Sequence of chain 1.A:
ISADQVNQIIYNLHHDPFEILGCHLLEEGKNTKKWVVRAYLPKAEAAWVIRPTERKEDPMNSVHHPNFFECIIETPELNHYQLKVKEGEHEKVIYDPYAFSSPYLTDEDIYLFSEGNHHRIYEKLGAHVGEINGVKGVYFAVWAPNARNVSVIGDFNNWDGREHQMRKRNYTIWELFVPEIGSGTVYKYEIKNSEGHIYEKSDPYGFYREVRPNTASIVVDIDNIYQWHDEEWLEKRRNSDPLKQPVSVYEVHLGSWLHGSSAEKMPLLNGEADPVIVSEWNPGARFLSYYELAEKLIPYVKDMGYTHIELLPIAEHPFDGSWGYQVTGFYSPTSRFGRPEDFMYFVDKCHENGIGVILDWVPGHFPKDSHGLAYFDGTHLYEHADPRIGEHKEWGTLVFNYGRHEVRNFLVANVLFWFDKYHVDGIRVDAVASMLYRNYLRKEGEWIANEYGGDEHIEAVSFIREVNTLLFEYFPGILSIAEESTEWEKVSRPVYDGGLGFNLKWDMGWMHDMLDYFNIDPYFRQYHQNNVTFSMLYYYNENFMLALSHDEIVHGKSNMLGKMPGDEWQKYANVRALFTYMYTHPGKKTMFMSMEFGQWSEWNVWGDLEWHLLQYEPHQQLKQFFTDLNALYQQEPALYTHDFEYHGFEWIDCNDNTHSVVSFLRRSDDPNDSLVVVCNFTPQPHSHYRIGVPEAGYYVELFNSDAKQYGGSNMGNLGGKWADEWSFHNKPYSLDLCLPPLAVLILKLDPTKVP

A protein and the small-molecule ligand that binds it are described below.
Small molecule (SMILES): OC[C@H]1O[C@H](O[C@H]2[C@H](O)[C@@H](O)[C@@H](O[C@H]3[C@H](O)[C@@H](O)[C@@H](O)O[C@@H]3CO)O[C@@H]2CO)[C@H](O)[C@@H](O)[C@@H]1O

Binding-site contacts:
Ligand atom C1 contacts residue GLU224 of chain 1.A at 3.0 Å.
Ligand atom O3 contacts residue GLU234 of chain 1.A at 1.1 Å (salt-bridge).
Ligand atom O2 contacts residue LYS212 of chain 1.A at 3.0 Å (salt-bridge).
Ligand atom O4 contacts residue GLU234 of chain 1.A at 4.4 Å.
Ligand atom C2 contacts residue ALA240 of chain 1.A at 4.3 Å (hydrophobic).
Ligand atom C2 contacts residue LYS212 of chain 1.A at 3.8 Å.
Ligand atom O5 contacts residue TRP183 of chain 1.A at 3.4 Å.
Ligand atom C4 contacts residue TRP183 of chain 1.A at 3.9 Å (hydrophobic).
Ligand atom C4 contacts residue GLU234 of chain 1.A at 3.5 Å.
Ligand atom C3 contacts residue GLU234 of chain 1.A at 2.5 Å.
Ligand atom C3 contacts residue GLU224 of chain 1.A at 4.3 Å.
Ligand atom C3 contacts residue LYS212 of chain 1.A at 3.6 Å.
Ligand atom O3 contacts residue TRP183 of chain 1.A at 4.0 Å.
Ligand atom O2 contacts residue GLU234 of chain 1.A at 3.4 Å (salt-bridge).
Ligand atom O3 contacts residue ALA240 of chain 1.A at 4.4 Å.
Ligand atom C3 contacts residue ASN238 of chain 1.A at 4.2 Å.
Ligand atom O1 contacts residue GLU224 of chain 1.A at 3.3 Å (salt-bridge).
Ligand atom O3 contacts residue ASN238 of chain 1.A at 4.3 Å.
Ligand atom C1 contacts residue TRP183 of chain 1.A at 3.5 Å (hydrophobic).
Ligand atom O5 contacts residue GLU234 of chain 1.A at 4.3 Å.
Ligand atom O2 contacts residue GLU224 of chain 1.A at 2.2 Å (salt-bridge).
Ligand atom C5 contacts residue TRP183 of chain 1.A at 4.3 Å (hydrophobic).
Ligand atom C2 contacts residue GLU224 of chain 1.A at 2.9 Å.
Ligand atom C3 contacts residue TRP183 of chain 1.A at 4.4 Å (hydrophobic).
Ligand atom O2 contacts residue ASN238 of chain 1.A at 3.8 Å.
Ligand atom O6 contacts residue TRP183 of chain 1.A at 4.3 Å.
Ligand atom C6 contacts residue TRP183 of chain 1.A at 3.7 Å (hydrophobic).
Ligand atom C2 contacts residue GLU234 of chain 1.A at 3.0 Å.
Ligand atom C1 contacts residue GLU234 of chain 1.A at 4.1 Å.
Ligand atom O3 contacts residue LYS212 of chain 1.A at 2.6 Å (salt-bridge).
Ligand atom O4 contacts residue TRP183 of chain 1.A at 4.4 Å.
Ligand atom C2 contacts residue TRP183 of chain 1.A at 4.3 Å (hydrophobic).
Ligand atom O5 contacts residue GLU224 of chain 1.A at 4.4 Å.